A protein and the small-molecule ligand that binds it are described below.
Small molecule (SMILES): OC[C@H]1O[C@H](O)[C@@H](O)[C@@H](O)[C@@H]1O

Binding-site contacts:
Ligand atom C2 contacts residue ASP60 of chain 1.C at 3.7 Å.
Ligand atom O6 contacts residue ASN62 of chain 1.C at 4.1 Å.
Ligand atom C2 contacts residue ASN62 of chain 1.C at 4.0 Å.
Ligand atom C6 contacts residue SER72 of chain 1.C at 4.1 Å.
Ligand atom C1 contacts residue ASP60 of chain 1.C at 4.4 Å.
Ligand atom O4 contacts residue TYR66 of chain 1.C at 2.9 Å (h-bond).
Ligand atom O2 contacts residue GLN58 of chain 1.C at 3.1 Å (h-bond).
Ligand atom C3 contacts residue TYR66 of chain 1.C at 4.1 Å (hydrophobic).
Ligand atom O4 contacts residue VAL64 of chain 1.C at 4.4 Å.
Ligand atom O6 contacts residue ALA75 of chain 1.C at 4.0 Å.
Ligand atom O4 contacts residue SER72 of chain 1.C at 4.0 Å.
Ligand atom C1 contacts residue ASN62 of chain 1.C at 3.7 Å.
Ligand atom O5 contacts residue ASN62 of chain 1.C at 3.0 Å (h-bond).
Ligand atom C4 contacts residue VAL64 of chain 1.C at 4.2 Å (hydrophobic).
Ligand atom C4 contacts residue ASN62 of chain 1.C at 4.2 Å.
Ligand atom O2 contacts residue ASP60 of chain 1.C at 2.6 Å (salt-bridge).
Ligand atom C6 contacts residue VAL64 of chain 1.C at 4.4 Å (hydrophobic).
Ligand atom O2 contacts residue ASN62 of chain 1.C at 3.2 Å (h-bond).
Ligand atom O3 contacts residue TYR66 of chain 1.C at 3.4 Å (h-bond).
Ligand atom C6 contacts residue ASN62 of chain 1.C at 4.2 Å.
Ligand atom O2 contacts residue VAL64 of chain 1.C at 4.5 Å.
Ligand atom C2 contacts residue GLN58 of chain 1.C at 4.1 Å.
Ligand atom O3 contacts residue GLN58 of chain 1.C at 3.0 Å (h-bond).
Ligand atom C6 contacts residue ALA75 of chain 1.C at 4.3 Å (hydrophobic).
Ligand atom C3 contacts residue GLN58 of chain 1.C at 4.0 Å.
Ligand atom C5 contacts residue ASN62 of chain 1.C at 4.0 Å.
Ligand atom C4 contacts residue TYR66 of chain 1.C at 3.6 Å (hydrophobic).
Ligand atom C4 contacts residue GLN58 of chain 1.C at 4.2 Å.

Sequence of chain 1.C:
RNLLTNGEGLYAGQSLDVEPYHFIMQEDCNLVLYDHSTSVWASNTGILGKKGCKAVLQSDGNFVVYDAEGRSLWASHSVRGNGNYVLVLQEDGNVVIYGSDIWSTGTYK